A small-molecule ligand and the protein it binds are described below.
Small molecule (SMILES): CCc1nc(N)nc(N)c1C#CCc1cc(-c2ccccc2)ccc1OC

Sequence of chain 1.A:
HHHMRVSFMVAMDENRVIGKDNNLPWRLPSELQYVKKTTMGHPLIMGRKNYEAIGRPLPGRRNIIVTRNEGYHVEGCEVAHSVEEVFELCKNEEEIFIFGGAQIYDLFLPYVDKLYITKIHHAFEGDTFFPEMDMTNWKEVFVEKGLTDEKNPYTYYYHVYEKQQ

Binding-site contacts:
Ligand atom C6 contacts residue MET9 of chain 1.A at 3.7 Å (hydrophobic).
Ligand atom N1 contacts residue MET9 of chain 1.A at 3.5 Å.
Ligand atom CAJ contacts residue PHE99 of chain 1.A at 3.6 Å (hydrophobic).
Ligand atom NAD contacts residue PHE99 of chain 1.A at 3.3 Å (h-bond).
Ligand atom N3 contacts residue VAL35 of chain 1.A at 3.4 Å.
Ligand atom CAI contacts residue ARG56 of chain 1.A at 3.7 Å.
Ligand atom CAH contacts residue LEU32 of chain 1.A at 3.7 Å (hydrophobic).
Ligand atom C2 contacts residue GLU31 of chain 1.A at 3.6 Å.
Ligand atom NAC contacts residue ALA11 of chain 1.A at 3.5 Å (h-bond).
Ligand atom CAP contacts residue ASN50 of chain 1.A at 3.5 Å.
Ligand atom OAS contacts residue LEU24 of chain 1.A at 3.7 Å.
Ligand atom NAD contacts residue TYR105 of chain 1.A at 3.7 Å.
Ligand atom CAX contacts residue ILE54 of chain 1.A at 3.6 Å (hydrophobic).
Ligand atom N3 contacts residue GLU31 of chain 1.A at 2.8 Å (salt-bridge).
Ligand atom C2 contacts residue VAL35 of chain 1.A at 3.4 Å (hydrophobic).
Ligand atom CAF contacts residue NAP1 of chain 1.C at 3.6 Å.
Ligand atom C2 contacts residue VAL10 of chain 1.A at 3.5 Å (hydrophobic).
Ligand atom CAV contacts residue LEU32 of chain 1.A at 3.7 Å (hydrophobic).
Ligand atom NAC contacts residue VAL35 of chain 1.A at 3.5 Å.
Ligand atom NAD contacts residue NAP1 of chain 1.C at 3.5 Å (h-bond).
Ligand atom N1 contacts residue VAL10 of chain 1.A at 3.4 Å.
Ligand atom NAD contacts residue MET9 of chain 1.A at 3.1 Å (h-bond).
Ligand atom C5 contacts residue NAP1 of chain 1.C at 3.4 Å.
Ligand atom N1 contacts residue ALA11 of chain 1.A at 3.6 Å.
Ligand atom CAI contacts residue LEU58 of chain 1.A at 3.7 Å (hydrophobic).
Ligand atom CAO contacts residue GLU31 of chain 1.A at 3.5 Å.
Ligand atom CAJ contacts residue LEU32 of chain 1.A at 3.6 Å (hydrophobic).
Ligand atom C6 contacts residue NAP1 of chain 1.C at 3.2 Å.
Ligand atom NAC contacts residue VAL10 of chain 1.A at 3.3 Å (h-bond).
Ligand atom C4 contacts residue GLU31 of chain 1.A at 3.6 Å.
Ligand atom NAC contacts residue GLU31 of chain 1.A at 2.8 Å (salt-bridge).
Ligand atom NAC contacts residue MET9 of chain 1.A at 3.5 Å (h-bond).
Ligand atom CAB contacts residue ASN23 of chain 1.A at 3.4 Å.
Ligand atom CAA contacts residue GLU31 of chain 1.A at 3.6 Å.
Ligand atom CAE contacts residue NAP1 of chain 1.C at 3.6 Å.
Ligand atom N3 contacts residue ALA11 of chain 1.A at 3.5 Å.
Ligand atom N1 contacts residue NAP1 of chain 1.C at 3.5 Å (h-bond).
Ligand atom C2 contacts residue ALA11 of chain 1.A at 3.5 Å (hydrophobic).
Ligand atom CAG contacts residue LYS36 of chain 1.A at 3.7 Å.
Ligand atom CAZ contacts residue ILE54 of chain 1.A at 3.6 Å (hydrophobic).